Binding-site contacts:
Ligand atom O5 contacts residue TYR324 of chain 3.A at 4.0 Å.
Ligand atom O9 contacts residue ARG70 of chain 3.A at 2.7 Å (salt-bridge).
Ligand atom C8 contacts residue ALA164 of chain 3.A at 3.4 Å (hydrophobic).
Ligand atom C3 contacts residue GLU37 of chain 3.A at 3.7 Å.
Ligand atom C10 contacts residue ARG142 of chain 3.A at 3.8 Å.
Ligand atom C7 contacts residue GLU194 of chain 3.A at 3.8 Å.
Ligand atom O8 contacts residue ARG142 of chain 3.A at 3.1 Å (salt-bridge).
Ligand atom O7 contacts residue GLU195 of chain 3.A at 4.0 Å.
Ligand atom O8 contacts residue GLU194 of chain 3.A at 2.6 Å (salt-bridge).
Ligand atom C2 contacts residue ARG36 of chain 3.A at 4.0 Å.
Ligand atom OS3 contacts residue HIS265 of chain 3.A at 3.4 Å.
Ligand atom C1 contacts residue TYR324 of chain 3.A at 3.1 Å (hydrophobic).
Ligand atom OS1 contacts residue ARG36 of chain 3.A at 3.0 Å (salt-bridge).
Ligand atom OS3 contacts residue TYR324 of chain 3.A at 3.9 Å.
Ligand atom O7 contacts residue ARG210 of chain 3.A at 3.6 Å.
Ligand atom C5 contacts residue GLU195 of chain 3.A at 4.0 Å.
Ligand atom C10 contacts residue TRP96 of chain 3.A at 4.0 Å (hydrophobic).
Ligand atom S1 contacts residue ARG289 of chain 3.A at 3.6 Å.
Ligand atom C3 contacts residue TYR324 of chain 3.A at 3.9 Å (hydrophobic).
Ligand atom C2 contacts residue ASP69 of chain 3.A at 3.3 Å.
Ligand atom O8 contacts residue ALA164 of chain 3.A at 3.4 Å.
Ligand atom N3 contacts residue ASP69 of chain 3.A at 3.1 Å (salt-bridge).
Ligand atom OS1 contacts residue GOL1 of chain 3.F at 3.7 Å.
Ligand atom C3 contacts residue ASP69 of chain 3.A at 3.6 Å.
Ligand atom N3 contacts residue GLU37 of chain 3.A at 3.0 Å (salt-bridge).
Ligand atom O9 contacts residue ASP69 of chain 3.A at 3.7 Å.
Ligand atom OS1 contacts residue ARG289 of chain 3.A at 2.8 Å (salt-bridge).
Ligand atom C8 contacts residue GLU194 of chain 3.A at 3.3 Å.
Ligand atom OS3 contacts residue ARG210 of chain 3.A at 3.1 Å (salt-bridge).
Ligand atom S1 contacts residue TYR324 of chain 3.A at 3.9 Å.
Ligand atom C7 contacts residue ARG210 of chain 3.A at 3.7 Å.
Ligand atom OS1 contacts residue TYR324 of chain 3.A at 3.9 Å.
Ligand atom C2 contacts residue TYR324 of chain 3.A at 3.7 Å (hydrophobic).
Ligand atom O7 contacts residue GLU194 of chain 3.A at 2.9 Å (salt-bridge).
Ligand atom C2 contacts residue GLU37 of chain 3.A at 3.8 Å.
Ligand atom S1 contacts residue GOL1 of chain 3.F at 3.6 Å.
Ligand atom C8 contacts residue ASN212 of chain 3.A at 3.9 Å.
Ligand atom C9 contacts residue ARG70 of chain 3.A at 3.9 Å.
Ligand atom OS2 contacts residue GOL1 of chain 3.F at 2.8 Å (h-bond).
Ligand atom OS3 contacts residue ARG289 of chain 3.A at 2.8 Å (salt-bridge).

A small-molecule ligand and the protein it binds are described below.
Small molecule (SMILES): CC(=O)N[C@H]1[C@H]([C@H](O)[C@H](O)CO)O[C@H](S(=O)(=O)O)C[C@@H]1N

Sequence of chain 3.A:
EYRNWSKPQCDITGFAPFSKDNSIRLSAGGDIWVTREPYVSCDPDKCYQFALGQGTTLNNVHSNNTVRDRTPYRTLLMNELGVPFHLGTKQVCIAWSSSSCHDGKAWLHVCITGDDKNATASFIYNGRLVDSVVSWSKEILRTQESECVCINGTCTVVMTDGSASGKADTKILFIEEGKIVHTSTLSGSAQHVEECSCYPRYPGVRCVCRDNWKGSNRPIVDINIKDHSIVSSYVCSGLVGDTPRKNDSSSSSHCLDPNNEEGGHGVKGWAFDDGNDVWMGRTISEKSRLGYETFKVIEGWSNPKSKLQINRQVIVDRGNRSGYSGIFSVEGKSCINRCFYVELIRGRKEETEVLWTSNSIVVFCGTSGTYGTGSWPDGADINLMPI